Sequence of chain 1.A:
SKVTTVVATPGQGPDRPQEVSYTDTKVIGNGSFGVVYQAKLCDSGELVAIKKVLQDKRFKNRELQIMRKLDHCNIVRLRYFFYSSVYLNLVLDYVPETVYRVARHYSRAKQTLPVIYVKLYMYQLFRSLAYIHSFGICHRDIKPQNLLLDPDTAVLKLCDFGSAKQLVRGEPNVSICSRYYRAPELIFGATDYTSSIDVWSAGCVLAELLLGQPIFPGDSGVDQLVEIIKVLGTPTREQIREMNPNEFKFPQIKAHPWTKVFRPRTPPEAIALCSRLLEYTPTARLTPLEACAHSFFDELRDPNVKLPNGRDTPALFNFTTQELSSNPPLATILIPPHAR

Binding-site contacts:
Ligand atom C26 contacts residue CYS165 of chain 1.A at 4.5 Å (hydrophobic).
Ligand atom C28 contacts residue 3HT1 of chain 1.C at 3.9 Å.
Ligand atom C23 contacts residue ASN152 of chain 1.A at 3.0 Å.
Ligand atom C26 contacts residue THR104 of chain 1.A at 4.2 Å.
Ligand atom C31 contacts residue VAL36 of chain 1.A at 4.4 Å (hydrophobic).
Ligand atom C26 contacts residue LEU154 of chain 1.A at 3.9 Å (hydrophobic).
Ligand atom C28 contacts residue VAL36 of chain 1.A at 4.4 Å (hydrophobic).
Ligand atom N30 contacts residue PHE33 of chain 1.A at 3.7 Å.
Ligand atom C29 contacts residue GLY29 of chain 1.A at 4.0 Å.
Ligand atom C29 contacts residue 3HT1 of chain 1.C at 3.4 Å.
Ligand atom C28 contacts residue PHE33 of chain 1.A at 3.8 Å (hydrophobic).
Ligand atom C24 contacts residue PHE33 of chain 1.A at 4.1 Å (hydrophobic).
Ligand atom N30 contacts residue 3HT1 of chain 1.C at 3.2 Å.
Ligand atom N30 contacts residue GLY29 of chain 1.A at 3.0 Å.
Ligand atom C24 contacts residue ASN152 of chain 1.A at 3.7 Å.
Ligand atom C25 contacts residue CYS165 of chain 1.A at 4.2 Å (hydrophobic).
Ligand atom C29 contacts residue PHE33 of chain 1.A at 3.5 Å (hydrophobic).
Ligand atom C24 contacts residue GLN151 of chain 1.A at 4.4 Å.
Ligand atom C23 contacts residue ASP166 of chain 1.A at 3.2 Å.
Ligand atom C26 contacts residue GLN151 of chain 1.A at 3.3 Å.
Ligand atom C29 contacts residue VAL36 of chain 1.A at 3.9 Å (hydrophobic).
Ligand atom C25 contacts residue GLN151 of chain 1.A at 3.1 Å.
Ligand atom C31 contacts residue 3HT1 of chain 1.C at 3.7 Å.
Ligand atom C25 contacts residue ASN152 of chain 1.A at 3.5 Å.
Ligand atom C31 contacts residue PHE33 of chain 1.A at 3.3 Å (hydrophobic).
Ligand atom N30 contacts residue ILE28 of chain 1.A at 3.9 Å.
Ligand atom C25 contacts residue 3HT1 of chain 1.C at 4.3 Å.
Ligand atom C24 contacts residue 3HT1 of chain 1.C at 3.7 Å.
Ligand atom C23 contacts residue 3HT1 of chain 1.C at 3.4 Å.
Ligand atom C27 contacts residue 3HT1 of chain 1.C at 3.5 Å.
Ligand atom N30 contacts residue VAL36 of chain 1.A at 3.4 Å.
Ligand atom C23 contacts residue PHE33 of chain 1.A at 3.6 Å (hydrophobic).
Ligand atom C26 contacts residue 3HT1 of chain 1.C at 4.4 Å.

The small molecule below binds the protein below.
Small molecule (SMILES): Cc1cccc(C#N)c1